The small molecule below binds the protein below.
Small molecule (SMILES): CC(=O)N[C@@H]1[C@@H](O)[C@H](O)[C@@H](CO)O[C@H]1O

Binding-site contacts:
Ligand atom C8 contacts residue ASN657 of chain 1.B at 4.4 Å.
Ligand atom O5 contacts residue ASN657 of chain 1.B at 2.4 Å (h-bond).
Ligand atom O7 contacts residue HIS655 of chain 1.B at 4.1 Å.
Ligand atom C3 contacts residue ASN657 of chain 1.B at 3.8 Å.
Ligand atom C4 contacts residue ASN657 of chain 1.B at 4.2 Å.
Ligand atom C5 contacts residue ASN657 of chain 1.B at 3.7 Å.
Ligand atom N2 contacts residue ASN657 of chain 1.B at 2.9 Å (h-bond).
Ligand atom C1 contacts residue ASN657 of chain 1.B at 1.4 Å.
Ligand atom C2 contacts residue ASN657 of chain 1.B at 2.5 Å.
Ligand atom O7 contacts residue ASN657 of chain 1.B at 3.4 Å.
Ligand atom C7 contacts residue ASN657 of chain 1.B at 3.5 Å.
Ligand atom C8 contacts residue HIS655 of chain 1.B at 3.9 Å.

Sequence of chain 1.B:
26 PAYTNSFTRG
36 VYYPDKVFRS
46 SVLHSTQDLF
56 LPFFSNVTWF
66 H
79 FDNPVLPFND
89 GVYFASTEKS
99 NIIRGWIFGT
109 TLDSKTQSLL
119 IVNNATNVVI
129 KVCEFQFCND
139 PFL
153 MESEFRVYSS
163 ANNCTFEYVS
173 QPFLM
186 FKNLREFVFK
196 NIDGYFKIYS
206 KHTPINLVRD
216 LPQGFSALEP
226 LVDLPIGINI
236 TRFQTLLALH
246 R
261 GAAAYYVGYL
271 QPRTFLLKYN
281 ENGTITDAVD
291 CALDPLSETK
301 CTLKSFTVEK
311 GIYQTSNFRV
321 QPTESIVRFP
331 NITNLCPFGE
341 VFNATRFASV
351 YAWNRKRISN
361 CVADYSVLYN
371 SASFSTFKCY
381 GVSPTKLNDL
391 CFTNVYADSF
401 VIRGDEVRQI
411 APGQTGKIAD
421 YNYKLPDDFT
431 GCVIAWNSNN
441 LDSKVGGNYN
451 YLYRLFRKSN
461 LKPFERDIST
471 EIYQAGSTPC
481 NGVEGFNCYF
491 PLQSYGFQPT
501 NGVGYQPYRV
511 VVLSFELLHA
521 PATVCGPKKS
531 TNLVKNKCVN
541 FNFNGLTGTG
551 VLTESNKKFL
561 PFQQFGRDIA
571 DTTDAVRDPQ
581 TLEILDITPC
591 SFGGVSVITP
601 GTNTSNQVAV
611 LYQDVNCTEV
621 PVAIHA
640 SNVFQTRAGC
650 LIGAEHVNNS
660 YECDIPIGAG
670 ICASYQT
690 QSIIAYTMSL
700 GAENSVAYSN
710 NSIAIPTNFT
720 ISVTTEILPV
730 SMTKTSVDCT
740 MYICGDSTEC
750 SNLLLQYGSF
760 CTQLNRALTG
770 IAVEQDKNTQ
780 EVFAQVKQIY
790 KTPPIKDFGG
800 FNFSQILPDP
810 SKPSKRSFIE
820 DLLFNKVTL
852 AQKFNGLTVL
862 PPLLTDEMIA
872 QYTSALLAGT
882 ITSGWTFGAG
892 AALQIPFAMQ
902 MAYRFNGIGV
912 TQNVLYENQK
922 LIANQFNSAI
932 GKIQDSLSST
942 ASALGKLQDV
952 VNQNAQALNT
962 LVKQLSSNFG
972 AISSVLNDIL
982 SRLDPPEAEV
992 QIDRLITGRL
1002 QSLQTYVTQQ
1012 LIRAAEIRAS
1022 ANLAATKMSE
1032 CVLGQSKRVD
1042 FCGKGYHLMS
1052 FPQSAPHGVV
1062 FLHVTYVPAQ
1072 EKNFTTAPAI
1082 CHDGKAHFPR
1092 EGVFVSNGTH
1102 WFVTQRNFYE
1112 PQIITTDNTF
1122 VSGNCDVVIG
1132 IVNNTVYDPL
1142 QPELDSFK